Sequence of chain 1.D:
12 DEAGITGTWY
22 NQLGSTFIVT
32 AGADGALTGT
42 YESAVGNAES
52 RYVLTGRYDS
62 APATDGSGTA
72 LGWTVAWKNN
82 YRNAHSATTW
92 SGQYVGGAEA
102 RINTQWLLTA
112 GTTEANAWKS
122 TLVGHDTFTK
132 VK

Binding-site contacts:
Ligand atom O4 contacts residue NOF1 of chain 1.H at 2.4 Å.
Ligand atom C18 contacts residue ALA111 of chain 1.B at 3.5 Å (hydrophobic).
Ligand atom S1 contacts residue TRP78 of chain 1.B at 3.5 Å.
Ligand atom O1 contacts residue ASN48 of chain 1.B at 2.9 Å (h-bond).
Ligand atom C10 contacts residue LYS120 of chain 1.B at 3.4 Å.
Ligand atom C5 contacts residue NOF1 of chain 1.H at 2.7 Å.
Ligand atom C31 contacts residue LYS120 of chain 1.D at 3.6 Å.
Ligand atom O2 contacts residue ASN22 of chain 1.B at 3.0 Å (h-bond).
Ligand atom C24 contacts residue SER44 of chain 1.B at 3.4 Å.
Ligand atom N4 contacts residue ASP127 of chain 1.B at 3.0 Å (salt-bridge).
Ligand atom C8 contacts residue NOF1 of chain 1.H at 2.4 Å.
Ligand atom C17 contacts residue ALA85 of chain 1.B at 3.1 Å (hydrophobic).
Ligand atom C19 contacts residue ALA85 of chain 1.B at 3.4 Å (hydrophobic).
Ligand atom N5 contacts residue NOF1 of chain 1.H at 3.0 Å.
Ligand atom N3 contacts residue VAL46 of chain 1.B at 3.6 Å.
Ligand atom C9 contacts residue LYS120 of chain 1.B at 3.4 Å.
Ligand atom O2 contacts residue TYR42 of chain 1.B at 2.6 Å (h-bond).
Ligand atom O2 contacts residue SER26 of chain 1.B at 2.7 Å (h-bond).
Ligand atom C10 contacts residue SER121 of chain 1.B at 3.5 Å.
Ligand atom C25 contacts residue TRP119 of chain 1.D at 3.4 Å (hydrophobic).
Ligand atom C15 contacts residue LEU109 of chain 1.B at 3.6 Å (hydrophobic).
Ligand atom C34 contacts residue NOF1 of chain 1.H at 3.1 Å.
Ligand atom C2 contacts residue ALA111 of chain 1.B at 3.4 Å (hydrophobic).
Ligand atom O3 contacts residue LYS120 of chain 1.D at 2.9 Å.
Ligand atom C7 contacts residue NOF1 of chain 1.H at 3.2 Å.
Ligand atom C27 contacts residue TRP107 of chain 1.B at 3.5 Å (hydrophobic).
Ligand atom O1 contacts residue GLY47 of chain 1.B at 3.6 Å.
Ligand atom C6 contacts residue NOF1 of chain 1.H at 1.6 Å.
Ligand atom C33 contacts residue LYS120 of chain 1.D at 3.1 Å.
Ligand atom C29 contacts residue TYR42 of chain 1.B at 3.5 Å (hydrophobic).
Ligand atom N3 contacts residue SER44 of chain 1.B at 3.0 Å (h-bond).
Ligand atom C19 contacts residue ALA111 of chain 1.B at 3.4 Å (hydrophobic).
Ligand atom C21 contacts residue ASN48 of chain 1.B at 3.5 Å.
Ligand atom C21 contacts residue TRP78 of chain 1.B at 3.6 Å (hydrophobic).
Ligand atom C30 contacts residue NOF1 of chain 1.H at 2.4 Å.
Ligand atom O3 contacts residue NOF1 of chain 1.H at 2.9 Å.
Ligand atom C26 contacts residue TRP119 of chain 1.D at 3.6 Å (hydrophobic).
Ligand atom N2 contacts residue SER87 of chain 1.B at 3.0 Å (h-bond).
Ligand atom C34 contacts residue LYS120 of chain 1.D at 2.9 Å.
Ligand atom S1 contacts residue THR89 of chain 1.B at 3.2 Å (h-bond).

This small molecule binds to this protein.
Small molecule (SMILES): CC(C)(C)OC(=O)N1c2ccc(NC(=O)CCCC[C@@H]3SC[C@@H]4NC(=O)N[C@@H]43)c3ccc[n+](c23)[Ir]12345(Cl)C1(C)C2(C)C3(C)C4(C)C15C

Sequence of chain 1.B:
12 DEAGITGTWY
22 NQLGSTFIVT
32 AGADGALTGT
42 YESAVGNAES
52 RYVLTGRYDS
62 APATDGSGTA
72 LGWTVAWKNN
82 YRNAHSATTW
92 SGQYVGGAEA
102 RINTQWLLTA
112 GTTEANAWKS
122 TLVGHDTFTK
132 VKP